Binding-site contacts:
Ligand atom C contacts residue GLY25 of chain 3.A at 3.2 Å.
Ligand atom CA contacts residue THR23 of chain 3.A at 3.6 Å.
Ligand atom CB contacts residue SER51 of chain 3.A at 3.2 Å.
Ligand atom CE2 contacts residue THR50 of chain 3.B at 4.1 Å.
Ligand atom CA contacts residue THR28 of chain 3.A at 3.1 Å.
Ligand atom C contacts residue SER51 of chain 3.A at 3.4 Å.
Ligand atom OXT contacts residue GLY25 of chain 3.A at 3.7 Å.
Ligand atom CD1 contacts residue SER51 of chain 3.A at 3.5 Å.
Ligand atom O contacts residue GLY25 of chain 3.A at 2.9 Å (h-bond).
Ligand atom NE1 contacts residue GLN45 of chain 3.B at 2.8 Å (h-bond).
Ligand atom CG contacts residue SER51 of chain 3.A at 3.7 Å.
Ligand atom CE3 contacts residue HIS32 of chain 3.B at 3.9 Å.
Ligand atom CD1 contacts residue GLN45 of chain 3.B at 3.6 Å.
Ligand atom N contacts residue ASP27 of chain 3.A at 3.2 Å (salt-bridge).
Ligand atom NE1 contacts residue ALA44 of chain 3.B at 4.0 Å.
Ligand atom CB contacts residue THR23 of chain 3.A at 3.6 Å.
Ligand atom C contacts residue THR47 of chain 3.B at 3.6 Å.
Ligand atom CA contacts residue GLY25 of chain 3.A at 3.5 Å.
Ligand atom OXT contacts residue THR47 of chain 3.B at 2.7 Å (h-bond).
Ligand atom CD1 contacts residue THR47 of chain 3.B at 4.0 Å.
Ligand atom CE3 contacts residue HIS31 of chain 3.B at 4.0 Å.
Ligand atom CZ2 contacts residue ALA44 of chain 3.B at 4.0 Å (hydrophobic).
Ligand atom CE2 contacts residue GLN45 of chain 3.B at 3.9 Å.
Ligand atom CZ3 contacts residue HIS32 of chain 3.B at 4.0 Å.
Ligand atom CH2 contacts residue GLY21 of chain 3.B at 3.5 Å.
Ligand atom C contacts residue THR50 of chain 3.B at 4.0 Å.
Ligand atom O contacts residue SER51 of chain 3.A at 2.8 Å (h-bond).
Ligand atom O contacts residue ARG24 of chain 3.A at 3.4 Å.
Ligand atom CA contacts residue SER51 of chain 3.A at 3.8 Å.
Ligand atom CB contacts residue THR28 of chain 3.A at 3.6 Å.
Ligand atom OXT contacts residue HIS49 of chain 3.B at 3.7 Å.
Ligand atom OXT contacts residue THR50 of chain 3.B at 3.0 Å (h-bond).
Ligand atom O contacts residue THR23 of chain 3.A at 3.8 Å.
Ligand atom N contacts residue THR28 of chain 3.A at 2.5 Å (h-bond).
Ligand atom CZ2 contacts residue ILE53 of chain 3.B at 4.0 Å (hydrophobic).
Ligand atom O contacts residue THR47 of chain 3.B at 3.7 Å.
Ligand atom N contacts residue THR23 of chain 3.A at 2.9 Å (h-bond).
Ligand atom N contacts residue GLY25 of chain 3.A at 2.9 Å (h-bond).
Ligand atom CZ3 contacts residue GLY21 of chain 3.B at 3.5 Å.
Ligand atom CZ2 contacts residue THR50 of chain 3.B at 3.8 Å.

This small molecule binds to this protein.
Small molecule (SMILES): N[C@@H](Cc1c[nH]c2ccccc12)C(=O)O

Sequence of chain 3.A:
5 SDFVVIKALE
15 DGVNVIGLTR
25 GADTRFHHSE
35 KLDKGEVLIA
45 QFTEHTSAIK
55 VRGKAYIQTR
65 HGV

Sequence of chain 3.B:
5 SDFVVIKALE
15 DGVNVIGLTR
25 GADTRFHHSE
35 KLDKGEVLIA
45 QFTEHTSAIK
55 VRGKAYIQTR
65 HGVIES